Binding-site contacts:
Ligand atom O6 contacts residue VAL354 of chain 1.C at 2.5 Å (h-bond).
Ligand atom C2 contacts residue NAG2 of chain 1.M at 3.2 Å.
Ligand atom C2 contacts residue GLU353 of chain 1.C at 3.2 Å.
Ligand atom C2 contacts residue THR300 of chain 1.C at 3.9 Å.
Ligand atom C5 contacts residue GLU353 of chain 1.C at 4.0 Å.
Ligand atom O3 contacts residue NAG2 of chain 1.M at 4.0 Å.
Ligand atom O6 contacts residue NAG2 of chain 1.M at 4.0 Å.
Ligand atom C1 contacts residue NAG2 of chain 1.M at 3.8 Å.
Ligand atom C4 contacts residue ASN433 of chain 1.C at 4.2 Å.
Ligand atom C6 contacts residue GLU353 of chain 1.C at 4.2 Å.
Ligand atom O4 contacts residue GLU353 of chain 1.C at 3.4 Å.
Ligand atom O6 contacts residue GLU353 of chain 1.C at 2.7 Å (salt-bridge).
Ligand atom C3 contacts residue THR300 of chain 1.C at 3.9 Å.
Ligand atom C3 contacts residue ASN433 of chain 1.C at 3.8 Å.
Ligand atom C3 contacts residue NAG2 of chain 1.M at 4.2 Å.
Ligand atom C2 contacts residue ASN433 of chain 1.C at 2.5 Å.
Ligand atom O5 contacts residue ASN433 of chain 1.C at 2.3 Å (h-bond).
Ligand atom O6 contacts residue TRP359 of chain 1.C at 3.9 Å.
Ligand atom C6 contacts residue GLU353 of chain 1.C at 3.8 Å.
Ligand atom O3 contacts residue NAG2 of chain 1.M at 3.4 Å.
Ligand atom C8 contacts residue THR301 of chain 1.C at 3.7 Å.
Ligand atom O6 contacts residue SER351 of chain 1.C at 4.2 Å.
Ligand atom O5 contacts residue TRP359 of chain 1.C at 3.1 Å (h-bond).
Ligand atom C6 contacts residue VAL354 of chain 1.C at 3.4 Å (hydrophobic).
Ligand atom C5 contacts residue TRP359 of chain 1.C at 4.1 Å (hydrophobic).
Ligand atom C7 contacts residue ASN433 of chain 1.C at 3.8 Å.
Ligand atom O3 contacts residue THR300 of chain 1.C at 4.2 Å.
Ligand atom C1 contacts residue ASN433 of chain 1.C at 1.4 Å.
Ligand atom O2 contacts residue GLU353 of chain 1.C at 2.5 Å (salt-bridge).
Ligand atom C1 contacts residue GLU353 of chain 1.C at 4.0 Å.
Ligand atom O2 contacts residue NAG2 of chain 1.M at 2.1 Å (h-bond).
Ligand atom C8 contacts residue THR300 of chain 1.C at 3.4 Å.
Ligand atom C1 contacts residue TRP359 of chain 1.C at 3.8 Å (hydrophobic).
Ligand atom C6 contacts residue TRP359 of chain 1.C at 4.0 Å (hydrophobic).
Ligand atom C6 contacts residue SER351 of chain 1.C at 3.6 Å.
Ligand atom N2 contacts residue ASN433 of chain 1.C at 3.0 Å (h-bond).
Ligand atom N2 contacts residue THR300 of chain 1.C at 2.9 Å (h-bond).
Ligand atom O7 contacts residue ASN433 of chain 1.C at 4.2 Å.
Ligand atom C7 contacts residue THR300 of chain 1.C at 3.6 Å.
Ligand atom C5 contacts residue ASN433 of chain 1.C at 3.6 Å.

The protein below binds the small molecule below.
Small molecule (SMILES): CC(=O)N[C@H]1[C@H](O[C@H]2[C@H](O)[C@@H](NC(C)=O)CO[C@@H]2CO)O[C@H](CO)[C@@H](O[C@@H]2O[C@H](CO[C@H]3O[C@H](CO)[C@@H](O)[C@H](O)[C@@H]3O)[C@@H](O)[C@H](O[C@H]3O[C@H](CO)[C@@H](O)[C@H](O)[C@@H]3O)[C@@H]2O)[C@@H]1O

Sequence of chain 1.C:
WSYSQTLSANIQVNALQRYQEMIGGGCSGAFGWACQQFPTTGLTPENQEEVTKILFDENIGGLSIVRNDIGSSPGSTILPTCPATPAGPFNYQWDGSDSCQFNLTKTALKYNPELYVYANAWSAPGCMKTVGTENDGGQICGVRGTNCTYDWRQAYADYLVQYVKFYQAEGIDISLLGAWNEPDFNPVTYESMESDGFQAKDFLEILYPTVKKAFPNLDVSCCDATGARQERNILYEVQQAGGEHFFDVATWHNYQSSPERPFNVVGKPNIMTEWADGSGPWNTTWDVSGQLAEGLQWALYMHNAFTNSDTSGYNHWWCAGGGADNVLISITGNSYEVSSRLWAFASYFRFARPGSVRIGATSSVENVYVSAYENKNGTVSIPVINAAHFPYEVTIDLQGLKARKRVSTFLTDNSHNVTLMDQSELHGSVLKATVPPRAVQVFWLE